Binding-site contacts:
Ligand atom C16 contacts residue LEU114 of chain 1.A at 3.6 Å (hydrophobic).
Ligand atom C07 contacts residue PHE92 of chain 1.A at 3.8 Å (hydrophobic).
Ligand atom C06 contacts residue ILE87 of chain 1.B at 3.3 Å (hydrophobic).
Ligand atom C02 contacts residue TYR88 of chain 1.A at 3.9 Å (hydrophobic).
Ligand atom C18 contacts residue LEU114 of chain 1.A at 3.2 Å (hydrophobic).
Ligand atom O contacts residue GLU212 of chain 1.B at 2.9 Å (salt-bridge).
Ligand atom C contacts residue ARG94 of chain 1.A at 3.8 Å.
Ligand atom C07 contacts residue TYR88 of chain 1.A at 3.5 Å (hydrophobic).
Ligand atom O01 contacts residue LYS110 of chain 1.A at 3.9 Å.
Ligand atom C03 contacts residue ILE87 of chain 1.B at 3.8 Å (hydrophobic).
Ligand atom C03 contacts residue TYR88 of chain 1.A at 3.9 Å (hydrophobic).
Ligand atom C03 contacts residue THR89 of chain 1.A at 3.9 Å.
Ligand atom C06 contacts residue PHE90 of chain 1.B at 3.8 Å (hydrophobic).
Ligand atom C contacts residue PHE152 of chain 1.B at 3.5 Å (hydrophobic).
Ligand atom C17 contacts residue SER111 of chain 1.A at 3.7 Å.
Ligand atom C21 contacts residue THR209 of chain 1.B at 3.8 Å.
Ligand atom C11 contacts residue TYR88 of chain 1.A at 3.2 Å (hydrophobic).
Ligand atom O contacts residue PHE152 of chain 1.B at 3.1 Å (h-bond).
Ligand atom C12 contacts residue TYR88 of chain 1.A at 3.3 Å (hydrophobic).
Ligand atom C20 contacts residue PHE152 of chain 1.B at 3.5 Å (hydrophobic).
Ligand atom O01 contacts residue ILE112 of chain 1.A at 3.3 Å (h-bond).
Ligand atom C19 contacts residue TYR151 of chain 1.B at 3.8 Å (hydrophobic).
Ligand atom C19 contacts residue LEU114 of chain 1.A at 3.4 Å (hydrophobic).
Ligand atom C02 contacts residue ILE87 of chain 1.B at 3.5 Å (hydrophobic).
Ligand atom O01 contacts residue SER111 of chain 1.A at 2.7 Å (h-bond).
Ligand atom C20 contacts residue GLU212 of chain 1.B at 3.4 Å.
Ligand atom C21 contacts residue GLU212 of chain 1.B at 3.0 Å.
Ligand atom C05 contacts residue ILE87 of chain 1.B at 3.8 Å (hydrophobic).
Ligand atom C19 contacts residue PHE152 of chain 1.B at 3.7 Å (hydrophobic).
Ligand atom O contacts residue TYR151 of chain 1.B at 3.7 Å.
Ligand atom C15 contacts residue LEU114 of chain 1.A at 3.8 Å (hydrophobic).
Ligand atom C17 contacts residue PRO153 of chain 1.B at 3.7 Å (hydrophobic).
Ligand atom C09 contacts residue ALA83 of chain 1.B at 3.8 Å (hydrophobic).
Ligand atom C21 contacts residue PHE152 of chain 1.B at 3.2 Å (hydrophobic).
Ligand atom C18 contacts residue SER111 of chain 1.A at 3.2 Å.
Ligand atom C15 contacts residue SER111 of chain 1.A at 3.7 Å.
Ligand atom C01 contacts residue ILE87 of chain 1.B at 3.5 Å (hydrophobic).
Ligand atom C16 contacts residue SER111 of chain 1.A at 3.8 Å.
Ligand atom C05 contacts residue PHE90 of chain 1.B at 3.9 Å (hydrophobic).
Ligand atom O01 contacts residue LEU114 of chain 1.A at 3.3 Å.

Sequence of chain 1.A:
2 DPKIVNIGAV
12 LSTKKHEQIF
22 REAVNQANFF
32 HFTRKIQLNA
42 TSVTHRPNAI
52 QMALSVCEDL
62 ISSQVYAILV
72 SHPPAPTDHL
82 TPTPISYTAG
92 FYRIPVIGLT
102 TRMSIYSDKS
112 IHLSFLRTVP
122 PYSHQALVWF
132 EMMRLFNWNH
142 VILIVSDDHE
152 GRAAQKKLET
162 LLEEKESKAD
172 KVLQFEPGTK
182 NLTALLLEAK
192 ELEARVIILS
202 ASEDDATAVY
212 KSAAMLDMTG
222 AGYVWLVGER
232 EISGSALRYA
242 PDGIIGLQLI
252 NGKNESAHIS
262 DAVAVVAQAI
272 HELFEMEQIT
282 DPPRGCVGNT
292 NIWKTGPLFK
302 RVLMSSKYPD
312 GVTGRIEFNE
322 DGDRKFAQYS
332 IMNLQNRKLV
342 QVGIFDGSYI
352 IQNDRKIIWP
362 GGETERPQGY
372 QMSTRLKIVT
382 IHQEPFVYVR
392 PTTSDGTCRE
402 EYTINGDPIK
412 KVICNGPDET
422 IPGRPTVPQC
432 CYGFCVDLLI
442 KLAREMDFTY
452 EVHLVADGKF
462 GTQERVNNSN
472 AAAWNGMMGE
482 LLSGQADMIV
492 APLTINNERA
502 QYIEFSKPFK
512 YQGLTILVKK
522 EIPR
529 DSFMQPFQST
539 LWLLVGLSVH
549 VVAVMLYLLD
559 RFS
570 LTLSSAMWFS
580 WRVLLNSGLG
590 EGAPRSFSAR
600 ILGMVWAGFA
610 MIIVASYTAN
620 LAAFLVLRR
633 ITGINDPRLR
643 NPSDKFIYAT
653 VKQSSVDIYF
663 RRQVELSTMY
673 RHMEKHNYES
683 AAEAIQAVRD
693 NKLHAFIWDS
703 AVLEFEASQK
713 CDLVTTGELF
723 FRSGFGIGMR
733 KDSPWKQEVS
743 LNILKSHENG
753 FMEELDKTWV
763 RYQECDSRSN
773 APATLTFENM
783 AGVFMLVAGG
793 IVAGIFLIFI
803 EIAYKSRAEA

A protein and the small-molecule ligand that binds it are described below.
Small molecule (SMILES): C[C@@H](CN1CCC(Cc2ccccc2)CC1)[C@@H](O)c1ccc(O)cc1

Sequence of chain 1.B:
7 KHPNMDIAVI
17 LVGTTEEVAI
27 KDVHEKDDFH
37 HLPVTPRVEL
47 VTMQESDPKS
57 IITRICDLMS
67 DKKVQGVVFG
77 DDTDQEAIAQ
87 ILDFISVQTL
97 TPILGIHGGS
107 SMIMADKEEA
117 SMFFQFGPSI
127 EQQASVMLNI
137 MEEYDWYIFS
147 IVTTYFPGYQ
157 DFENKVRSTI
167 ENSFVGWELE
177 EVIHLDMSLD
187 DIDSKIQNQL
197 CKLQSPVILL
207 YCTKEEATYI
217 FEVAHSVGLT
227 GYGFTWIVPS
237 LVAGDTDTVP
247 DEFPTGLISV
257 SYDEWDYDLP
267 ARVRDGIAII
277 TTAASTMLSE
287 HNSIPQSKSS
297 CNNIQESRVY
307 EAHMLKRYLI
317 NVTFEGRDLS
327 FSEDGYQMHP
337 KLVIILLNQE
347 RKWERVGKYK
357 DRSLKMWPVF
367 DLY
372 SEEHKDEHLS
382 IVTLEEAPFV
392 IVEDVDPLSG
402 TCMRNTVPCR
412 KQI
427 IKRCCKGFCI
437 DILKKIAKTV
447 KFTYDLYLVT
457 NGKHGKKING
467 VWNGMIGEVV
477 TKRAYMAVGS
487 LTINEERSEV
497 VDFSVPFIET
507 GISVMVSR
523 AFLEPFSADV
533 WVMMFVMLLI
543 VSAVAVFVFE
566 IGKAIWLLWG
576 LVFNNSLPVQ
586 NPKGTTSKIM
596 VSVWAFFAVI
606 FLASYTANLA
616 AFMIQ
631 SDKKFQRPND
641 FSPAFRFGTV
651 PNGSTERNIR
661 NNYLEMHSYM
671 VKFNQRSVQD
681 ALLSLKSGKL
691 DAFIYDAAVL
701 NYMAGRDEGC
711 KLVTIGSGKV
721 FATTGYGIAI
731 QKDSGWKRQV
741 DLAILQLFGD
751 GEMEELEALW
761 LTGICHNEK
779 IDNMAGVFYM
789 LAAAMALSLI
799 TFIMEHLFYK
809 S